A protein and the small-molecule ligand that binds it are described below.
Small molecule (SMILES): CC(=O)N[C@@H]1[C@@H](O)[C@H](O)[C@@H](CO)O[C@H]1O

Binding-site contacts:
Ligand atom C6 contacts residue GLU199 of chain 1.E at 3.2 Å.
Ligand atom C8 contacts residue LEU105 of chain 1.E at 3.6 Å (hydrophobic).
Ligand atom N2 contacts residue ASN178 of chain 1.E at 3.1 Å (h-bond).
Ligand atom C2 contacts residue TYR107 of chain 1.E at 4.3 Å (hydrophobic).
Ligand atom O5 contacts residue GLU199 of chain 1.E at 2.9 Å (salt-bridge).
Ligand atom C5 contacts residue ASN178 of chain 1.E at 3.5 Å.
Ligand atom O7 contacts residue ASN178 of chain 1.E at 4.2 Å.
Ligand atom C3 contacts residue ASN178 of chain 1.E at 3.9 Å.
Ligand atom O6 contacts residue GLY177 of chain 1.E at 3.3 Å.
Ligand atom C7 contacts residue ASN178 of chain 1.E at 3.8 Å.
Ligand atom O7 contacts residue TYR107 of chain 1.E at 4.2 Å.
Ligand atom C7 contacts residue ALA109 of chain 1.E at 4.4 Å (hydrophobic).
Ligand atom O6 contacts residue ARG176 of chain 1.E at 4.5 Å.
Ligand atom C8 contacts residue ALA109 of chain 1.E at 3.9 Å (hydrophobic).
Ligand atom C7 contacts residue TYR107 of chain 1.E at 3.8 Å (hydrophobic).
Ligand atom O5 contacts residue ASN178 of chain 1.E at 2.2 Å (h-bond).
Ligand atom C1 contacts residue GLU199 of chain 1.E at 3.9 Å.
Ligand atom C4 contacts residue GLU199 of chain 1.E at 3.3 Å.
Ligand atom N2 contacts residue TYR107 of chain 1.E at 3.9 Å.
Ligand atom C1 contacts residue ASN178 of chain 1.E at 1.5 Å.
Ligand atom C5 contacts residue GLU199 of chain 1.E at 3.3 Å.
Ligand atom C2 contacts residue ILE112 of chain 1.E at 4.0 Å (hydrophobic).
Ligand atom N2 contacts residue ALA109 of chain 1.E at 4.1 Å.
Ligand atom C2 contacts residue ASN178 of chain 1.E at 2.7 Å.
Ligand atom C3 contacts residue GLU199 of chain 1.E at 4.2 Å.
Ligand atom C6 contacts residue ASN178 of chain 1.E at 4.3 Å.
Ligand atom C8 contacts residue GLU102 of chain 1.E at 3.2 Å.
Ligand atom O6 contacts residue ASN178 of chain 1.E at 3.9 Å.
Ligand atom O4 contacts residue GLU199 of chain 1.E at 4.4 Å.
Ligand atom N2 contacts residue ILE112 of chain 1.E at 3.7 Å.
Ligand atom C8 contacts residue TYR107 of chain 1.E at 3.6 Å (hydrophobic).
Ligand atom C2 contacts residue GLU199 of chain 1.E at 3.9 Å.
Ligand atom C1 contacts residue TYR107 of chain 1.E at 3.5 Å (hydrophobic).
Ligand atom C4 contacts residue ASN178 of chain 1.E at 4.2 Å.
Ligand atom O6 contacts residue GLU199 of chain 1.E at 3.9 Å.

Sequence of chain 1.E:
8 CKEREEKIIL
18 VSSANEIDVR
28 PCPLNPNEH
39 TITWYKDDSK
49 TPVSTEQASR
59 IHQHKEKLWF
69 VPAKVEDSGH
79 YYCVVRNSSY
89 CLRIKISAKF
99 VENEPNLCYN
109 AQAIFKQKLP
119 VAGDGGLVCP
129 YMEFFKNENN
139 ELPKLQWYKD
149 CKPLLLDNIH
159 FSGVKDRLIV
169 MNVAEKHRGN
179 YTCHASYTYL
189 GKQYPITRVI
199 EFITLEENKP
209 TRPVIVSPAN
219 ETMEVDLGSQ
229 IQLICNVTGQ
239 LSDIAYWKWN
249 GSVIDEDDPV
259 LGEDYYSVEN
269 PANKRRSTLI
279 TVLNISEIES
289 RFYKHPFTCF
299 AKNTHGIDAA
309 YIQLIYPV